Sequence of chain 10.A:
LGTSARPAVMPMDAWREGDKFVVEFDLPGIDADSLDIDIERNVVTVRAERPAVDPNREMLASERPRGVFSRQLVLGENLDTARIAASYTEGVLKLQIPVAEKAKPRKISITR

A small-molecule ligand and the protein it binds are described below.
Small molecule (SMILES): CC(C)C[C@@H](C=O)NC(=O)[C@H](CC(C)C)NC(=O)[C@H](CCCN=C(N)N)NC(=O)CN

Sequence of chain 11.A:
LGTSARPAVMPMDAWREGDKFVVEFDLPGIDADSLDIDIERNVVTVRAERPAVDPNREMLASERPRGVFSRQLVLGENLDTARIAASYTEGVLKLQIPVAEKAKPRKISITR

Sequence of chain 8.A:
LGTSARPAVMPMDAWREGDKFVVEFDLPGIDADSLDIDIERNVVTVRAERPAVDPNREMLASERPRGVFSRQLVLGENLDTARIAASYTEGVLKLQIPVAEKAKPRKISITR

Binding-site contacts:
Ligand atom NH1 contacts residue GLN90 of chain 8.A at 3.2 Å (h-bond).
Ligand atom CB contacts residue VAL92 of chain 11.A at 3.8 Å (hydrophobic).
Ligand atom N contacts residue VAL117 of chain 11.A at 3.5 Å.
Ligand atom CA contacts residue GLN90 of chain 8.A at 3.3 Å.
Ligand atom CB contacts residue GLY94 of chain 11.A at 3.9 Å.
Ligand atom CA contacts residue PHE39 of chain 11.A at 3.6 Å (hydrophobic).
Ligand atom CD1 contacts residue LEU91 of chain 11.A at 3.8 Å (hydrophobic).
Ligand atom CZ contacts residue GLY94 of chain 11.A at 3.9 Å.
Ligand atom C contacts residue GLN90 of chain 8.A at 3.9 Å.
Ligand atom C contacts residue LEU78 of chain 10.A at 4.0 Å (hydrophobic).
Ligand atom NE contacts residue GLU58 of chain 8.A at 4.2 Å.
Ligand atom C contacts residue VAL92 of chain 11.A at 3.5 Å (hydrophobic).
Ligand atom CZ contacts residue VAL61 of chain 8.A at 4.0 Å (hydrophobic).
Ligand atom CA contacts residue VAL92 of chain 11.A at 3.2 Å (hydrophobic).
Ligand atom CG contacts residue VAL92 of chain 11.A at 4.1 Å (hydrophobic).
Ligand atom C contacts residue GLY94 of chain 11.A at 3.6 Å.
Ligand atom CA contacts residue LEU97 of chain 11.A at 4.0 Å (hydrophobic).
Ligand atom NH2 contacts residue VAL61 of chain 8.A at 3.9 Å.
Ligand atom CB contacts residue GLN90 of chain 8.A at 3.5 Å.
Ligand atom NH1 contacts residue VAL61 of chain 8.A at 4.1 Å.
Ligand atom NE contacts residue GLY94 of chain 11.A at 3.9 Å.
Ligand atom CZ contacts residue GLU58 of chain 8.A at 3.5 Å.
Ligand atom CD contacts residue GLN90 of chain 8.A at 4.1 Å.
Ligand atom CB contacts residue PHE39 of chain 11.A at 3.9 Å (hydrophobic).
Ligand atom CD2 contacts residue VAL92 of chain 11.A at 3.9 Å (hydrophobic).
Ligand atom NH2 contacts residue GLY94 of chain 11.A at 3.5 Å.
Ligand atom C contacts residue PHE39 of chain 11.A at 4.0 Å (hydrophobic).
Ligand atom O contacts residue GLN90 of chain 8.A at 3.1 Å (h-bond).
Ligand atom CD1 contacts residue GLN90 of chain 8.A at 3.6 Å.
Ligand atom O contacts residue GLY94 of chain 11.A at 2.9 Å (h-bond).
Ligand atom O contacts residue PHE39 of chain 11.A at 4.1 Å.
Ligand atom CD2 contacts residue VAL92 of chain 8.A at 4.0 Å (hydrophobic).
Ligand atom CG contacts residue GLN90 of chain 8.A at 4.2 Å.
Ligand atom O contacts residue LEU93 of chain 11.A at 3.6 Å.
Ligand atom N contacts residue VAL92 of chain 11.A at 2.8 Å (h-bond).
Ligand atom NH2 contacts residue GLU58 of chain 8.A at 2.2 Å (salt-bridge).
Ligand atom O contacts residue LEU97 of chain 11.A at 3.7 Å.
Ligand atom O contacts residue LEU78 of chain 10.A at 3.0 Å.
Ligand atom O contacts residue VAL92 of chain 11.A at 4.2 Å.
Ligand atom CA contacts residue VAL117 of chain 11.A at 4.0 Å (hydrophobic).